A small-molecule ligand and the protein it binds are described below.
Small molecule (SMILES): CC(=O)N[C@@H]1[C@@H](O)[C@H](O)[C@@H](CO)O[C@H]1O

Sequence of chain 1.A:
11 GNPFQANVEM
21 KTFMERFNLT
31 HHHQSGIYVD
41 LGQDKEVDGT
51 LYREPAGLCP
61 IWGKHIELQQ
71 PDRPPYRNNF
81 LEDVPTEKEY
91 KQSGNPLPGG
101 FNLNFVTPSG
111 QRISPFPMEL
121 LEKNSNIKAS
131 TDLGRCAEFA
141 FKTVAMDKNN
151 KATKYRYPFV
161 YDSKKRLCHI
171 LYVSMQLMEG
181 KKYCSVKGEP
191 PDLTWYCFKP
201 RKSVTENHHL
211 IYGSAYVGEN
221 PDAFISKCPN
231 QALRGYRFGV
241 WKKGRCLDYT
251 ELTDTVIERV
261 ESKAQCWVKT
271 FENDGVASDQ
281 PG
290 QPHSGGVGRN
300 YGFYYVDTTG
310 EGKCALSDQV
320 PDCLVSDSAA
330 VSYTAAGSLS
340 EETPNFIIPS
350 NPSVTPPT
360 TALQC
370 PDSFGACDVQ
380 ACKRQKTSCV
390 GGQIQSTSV

Binding-site contacts:
Ligand atom C8 contacts residue VAL319 of chain 1.A at 3.4 Å (hydrophobic).
Ligand atom N2 contacts residue VAL319 of chain 1.A at 4.2 Å.
Ligand atom O7 contacts residue ASN28 of chain 1.A at 3.1 Å (h-bond).
Ligand atom C6 contacts residue THR30 of chain 1.A at 4.4 Å.
Ligand atom O6 contacts residue HIS31 of chain 1.A at 3.4 Å (h-bond).
Ligand atom C5 contacts residue ASN28 of chain 1.A at 3.5 Å.
Ligand atom C3 contacts residue ASN28 of chain 1.A at 3.9 Å.
Ligand atom O5 contacts residue THR30 of chain 1.A at 4.5 Å.
Ligand atom C4 contacts residue ASN28 of chain 1.A at 4.2 Å.
Ligand atom N2 contacts residue ASN28 of chain 1.A at 3.2 Å (h-bond).
Ligand atom C8 contacts residue ASP321 of chain 1.A at 4.0 Å.
Ligand atom C1 contacts residue ASN28 of chain 1.A at 1.5 Å.
Ligand atom C5 contacts residue HIS31 of chain 1.A at 4.5 Å.
Ligand atom C7 contacts residue ASN28 of chain 1.A at 3.4 Å.
Ligand atom C2 contacts residue ASN28 of chain 1.A at 2.7 Å.
Ligand atom O7 contacts residue VAL319 of chain 1.A at 4.2 Å.
Ligand atom C6 contacts residue HIS31 of chain 1.A at 4.1 Å.
Ligand atom O5 contacts residue ASN28 of chain 1.A at 2.2 Å (h-bond).
Ligand atom C1 contacts residue HIS31 of chain 1.A at 4.3 Å.
Ligand atom O5 contacts residue HIS31 of chain 1.A at 3.4 Å.
Ligand atom C7 contacts residue VAL319 of chain 1.A at 3.7 Å (hydrophobic).
Ligand atom C8 contacts residue PRO320 of chain 1.A at 4.0 Å (hydrophobic).
Ligand atom C5 contacts residue THR30 of chain 1.A at 4.4 Å.